Binding-site contacts:
Ligand atom C3 contacts residue ASN100 of chain 1.L at 3.8 Å.
Ligand atom O7 contacts residue LEU134 of chain 1.L at 4.4 Å.
Ligand atom O5 contacts residue ASN100 of chain 1.L at 2.4 Å (h-bond).
Ligand atom C8 contacts residue ASN100 of chain 1.L at 3.5 Å.
Ligand atom C4 contacts residue ASN100 of chain 1.L at 4.2 Å.
Ligand atom C2 contacts residue ASN100 of chain 1.L at 2.5 Å.
Ligand atom C5 contacts residue SER102 of chain 1.L at 4.4 Å.
Ligand atom O7 contacts residue ASN100 of chain 1.L at 3.4 Å (h-bond).
Ligand atom C5 contacts residue ASN100 of chain 1.L at 3.7 Å.
Ligand atom C1 contacts residue ASN100 of chain 1.L at 1.4 Å.
Ligand atom C1 contacts residue SER102 of chain 1.L at 3.7 Å.
Ligand atom N2 contacts residue ASN100 of chain 1.L at 2.8 Å (h-bond).
Ligand atom O5 contacts residue SER102 of chain 1.L at 3.2 Å (h-bond).
Ligand atom O7 contacts residue TRP103 of chain 1.L at 4.3 Å.
Ligand atom C7 contacts residue ASN100 of chain 1.L at 3.1 Å.

A protein and the small-molecule ligand that binds it are described below.
Small molecule (SMILES): CC(=O)N[C@@H]1[C@@H](O)[C@H](O)[C@@H](CO)O[C@H]1O

Sequence of chain 1.L:
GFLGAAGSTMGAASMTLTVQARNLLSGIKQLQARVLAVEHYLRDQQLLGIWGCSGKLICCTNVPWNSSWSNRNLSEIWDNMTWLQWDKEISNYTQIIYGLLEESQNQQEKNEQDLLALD